Binding-site contacts:
Ligand atom C5 contacts residue HIS181 of chain 1.A at 3.5 Å.
Ligand atom C6 contacts residue TRP256 of chain 1.A at 3.7 Å (hydrophobic).
Ligand atom O3 contacts residue GLY296 of chain 1.A at 3.6 Å.
Ligand atom C2 contacts residue ARG260 of chain 1.A at 3.5 Å.
Ligand atom C3 contacts residue TRP42 of chain 1.A at 3.7 Å (hydrophobic).
Ligand atom O3 contacts residue PHE294 of chain 1.A at 3.6 Å.
Ligand atom O2 contacts residue ARG178 of chain 1.A at 3.0 Å (salt-bridge).
Ligand atom O4 contacts residue GLU118 of chain 1.A at 3.6 Å.
Ligand atom O2 contacts residue GLU118 of chain 1.A at 2.5 Å (salt-bridge).
Ligand atom C5 contacts residue TRP256 of chain 1.A at 3.7 Å (hydrophobic).
Ligand atom O5 contacts residue HIS181 of chain 1.A at 3.6 Å.
Ligand atom C3 contacts residue THR66 of chain 1.A at 3.7 Å.
Ligand atom O6 contacts residue TRP68 of chain 1.A at 3.6 Å.
Ligand atom C6 contacts residue GLU240 of chain 1.A at 3.6 Å.
Ligand atom C1 contacts residue TRP42 of chain 1.A at 3.4 Å (hydrophobic).
Ligand atom O3 contacts residue THR67 of chain 1.A at 3.6 Å.
Ligand atom O6 contacts residue HIS181 of chain 1.A at 3.6 Å.
Ligand atom C2 contacts residue GLU118 of chain 1.A at 3.4 Å.
Ligand atom O4 contacts residue ARG120 of chain 1.A at 3.5 Å (salt-bridge).
Ligand atom O3 contacts residue PRO11 of chain 1.A at 3.2 Å (h-bond).
Ligand atom O2 contacts residue PRO11 of chain 1.A at 2.8 Å (h-bond).
Ligand atom O3 contacts residue THR66 of chain 1.A at 2.8 Å (h-bond).
Ligand atom C2 contacts residue PRO11 of chain 1.A at 3.5 Å (hydrophobic).
Ligand atom O4 contacts residue THR67 of chain 1.A at 2.5 Å (h-bond).
Ligand atom O6 contacts residue THR179 of chain 1.A at 3.5 Å.
Ligand atom O6 contacts residue GLU240 of chain 1.A at 2.8 Å (salt-bridge).
Ligand atom C4 contacts residue GLY65 of chain 1.A at 3.4 Å.
Ligand atom C6 contacts residue TRP68 of chain 1.A at 3.6 Å (hydrophobic).
Ligand atom C3 contacts residue GLY297 of chain 1.A at 3.1 Å.
Ligand atom O5 contacts residue TRP256 of chain 1.A at 3.5 Å.
Ligand atom O5 contacts residue GLU240 of chain 1.A at 3.0 Å (salt-bridge).
Ligand atom O4 contacts residue GLY65 of chain 1.A at 3.4 Å.
Ligand atom O6 contacts residue THR236 of chain 1.A at 3.6 Å.
Ligand atom O2 contacts residue ARG260 of chain 1.A at 2.5 Å (salt-bridge).
Ligand atom O6 contacts residue TRP42 of chain 1.A at 3.4 Å.
Ligand atom O3 contacts residue GLY297 of chain 1.A at 3.4 Å (h-bond).
Ligand atom O4 contacts residue THR66 of chain 1.A at 3.5 Å (h-bond).
Ligand atom C3 contacts residue PRO11 of chain 1.A at 3.3 Å (hydrophobic).
Ligand atom O4 contacts residue TRP42 of chain 1.A at 3.7 Å.
Ligand atom O2 contacts residue GLY297 of chain 1.A at 2.8 Å (h-bond).

Sequence of chain 1.A:
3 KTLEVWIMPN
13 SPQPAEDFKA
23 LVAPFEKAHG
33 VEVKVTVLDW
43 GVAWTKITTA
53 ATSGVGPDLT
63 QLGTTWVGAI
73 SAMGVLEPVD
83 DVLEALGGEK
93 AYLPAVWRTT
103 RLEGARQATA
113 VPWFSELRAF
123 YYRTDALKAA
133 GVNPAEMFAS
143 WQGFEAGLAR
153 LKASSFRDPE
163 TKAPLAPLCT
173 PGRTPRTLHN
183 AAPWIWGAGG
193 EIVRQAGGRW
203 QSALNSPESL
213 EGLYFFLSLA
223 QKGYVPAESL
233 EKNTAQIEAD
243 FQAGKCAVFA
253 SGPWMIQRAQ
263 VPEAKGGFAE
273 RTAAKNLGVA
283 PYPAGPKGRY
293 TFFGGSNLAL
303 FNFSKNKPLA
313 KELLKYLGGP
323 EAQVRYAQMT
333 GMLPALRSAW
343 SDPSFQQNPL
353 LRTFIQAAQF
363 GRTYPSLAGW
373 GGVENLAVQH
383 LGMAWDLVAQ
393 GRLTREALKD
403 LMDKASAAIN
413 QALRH

The protein below binds the small molecule below.
Small molecule (SMILES): OC[C@@H]1O[C@@H](O[C@H]2[C@@H](O)[C@H](O)[C@@H](O[C@H]3[C@H](O)[C@@H](O)[C@@H](O)O[C@@H]3CO)O[C@@H]2CO)[C@H](O)[C@@H](O)[C@H]1O